Binding-site contacts:
Ligand atom SD contacts residue PHE331 of chain 2.A at 4.4 Å.
Ligand atom C2 contacts residue TRP279 of chain 2.A at 3.7 Å (hydrophobic).
Ligand atom C4 contacts residue TRP279 of chain 2.A at 3.4 Å (hydrophobic).
Ligand atom N1 contacts residue TYR70 of chain 2.A at 4.0 Å.
Ligand atom C1 contacts residue TRP279 of chain 2.A at 4.4 Å (hydrophobic).
Ligand atom C2 contacts residue TYR70 of chain 2.A at 3.9 Å (hydrophobic).
Ligand atom C3 contacts residue TRP279 of chain 2.A at 3.2 Å (hydrophobic).
Ligand atom C3 contacts residue TYR70 of chain 2.A at 3.4 Å (hydrophobic).
Ligand atom N1 contacts residue TRP279 of chain 2.A at 3.9 Å.
Ligand atom SD contacts residue TYR121 of chain 2.A at 3.6 Å (h-bond).
Ligand atom C5 contacts residue TYR70 of chain 2.A at 3.9 Å (hydrophobic).
Ligand atom SD contacts residue TYR334 of chain 2.A at 4.5 Å.

Sequence of chain 2.A:
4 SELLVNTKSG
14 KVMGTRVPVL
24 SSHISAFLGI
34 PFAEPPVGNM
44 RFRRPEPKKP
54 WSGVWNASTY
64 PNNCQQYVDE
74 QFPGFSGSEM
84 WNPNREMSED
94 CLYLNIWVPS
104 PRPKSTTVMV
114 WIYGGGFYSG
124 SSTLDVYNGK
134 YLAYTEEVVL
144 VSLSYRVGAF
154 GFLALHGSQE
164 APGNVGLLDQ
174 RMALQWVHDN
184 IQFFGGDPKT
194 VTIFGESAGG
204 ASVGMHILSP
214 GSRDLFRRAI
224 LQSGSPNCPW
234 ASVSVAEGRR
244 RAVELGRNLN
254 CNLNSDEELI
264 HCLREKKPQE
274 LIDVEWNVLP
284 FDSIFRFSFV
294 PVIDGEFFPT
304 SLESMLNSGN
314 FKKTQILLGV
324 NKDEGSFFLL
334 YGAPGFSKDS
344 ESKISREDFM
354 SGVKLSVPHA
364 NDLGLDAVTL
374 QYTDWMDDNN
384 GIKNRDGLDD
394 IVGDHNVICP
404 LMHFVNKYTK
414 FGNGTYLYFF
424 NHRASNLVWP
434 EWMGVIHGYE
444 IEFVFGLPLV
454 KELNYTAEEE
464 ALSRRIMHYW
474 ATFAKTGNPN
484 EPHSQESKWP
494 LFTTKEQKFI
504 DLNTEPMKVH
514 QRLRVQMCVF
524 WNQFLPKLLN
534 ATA

The protein below binds the small molecule below.
Small molecule (SMILES): C[N+](C)(C)CCS